Binding-site contacts:
Ligand atom N3 contacts residue LEU27 of chain 1.C at 3.6 Å.
Ligand atom O1G contacts residue ALA31 of chain 1.C at 2.9 Å (h-bond).
Ligand atom N1 contacts residue MET102 of chain 1.C at 2.9 Å (h-bond).
Ligand atom O1B contacts residue MG1 of chain 1.K at 2.1 Å.
Ligand atom PB contacts residue MG1 of chain 1.K at 3.1 Å.
Ligand atom O1B contacts residue ASN151 of chain 1.C at 3.1 Å (h-bond).
Ligand atom PA contacts residue LYS54 of chain 1.C at 3.7 Å.
Ligand atom O3A contacts residue MG1 of chain 1.K at 3.5 Å.
Ligand atom O2A contacts residue ASP164 of chain 1.C at 2.8 Å (salt-bridge).
Ligand atom C6 contacts residue ALA52 of chain 1.C at 3.7 Å (hydrophobic).
Ligand atom C5' contacts residue GLY28 of chain 1.C at 3.5 Å.
Ligand atom O3G contacts residue ASP146 of chain 1.C at 2.5 Å (salt-bridge).
Ligand atom N6 contacts residue GLN100 of chain 1.C at 2.9 Å (h-bond).
Ligand atom O2' contacts residue CYS106 of chain 1.C at 3.4 Å.
Ligand atom N3B contacts residue ARG150 of chain 1.C at 3.4 Å.
Ligand atom O1A contacts residue SER29 of chain 1.C at 3.7 Å.
Ligand atom O3A contacts residue GLY30 of chain 1.C at 3.2 Å.
Ligand atom O1A contacts residue GLY30 of chain 1.C at 3.1 Å (h-bond).
Ligand atom O2G contacts residue ASN151 of chain 1.C at 3.1 Å (h-bond).
Ligand atom PA contacts residue MG1 of chain 1.K at 3.2 Å.
Ligand atom O1A contacts residue VAL35 of chain 1.C at 3.5 Å.
Ligand atom O2G contacts residue ASP164 of chain 1.C at 3.0 Å (salt-bridge).
Ligand atom O3G contacts residue ARG150 of chain 1.C at 2.9 Å (salt-bridge).
Ligand atom N6 contacts residue LEU153 of chain 1.C at 3.6 Å.
Ligand atom O3G contacts residue ASN151 of chain 1.C at 3.2 Å (h-bond).
Ligand atom PG contacts residue ASP146 of chain 1.C at 3.5 Å.
Ligand atom O2A contacts residue MG1 of chain 1.K at 2.0 Å.
Ligand atom O2A contacts residue LYS54 of chain 1.C at 2.7 Å (salt-bridge).
Ligand atom C5' contacts residue VAL35 of chain 1.C at 3.5 Å (hydrophobic).
Ligand atom N6 contacts residue MET99 of chain 1.C at 3.5 Å (h-bond).
Ligand atom C2 contacts residue MET102 of chain 1.C at 3.4 Å (hydrophobic).
Ligand atom N6 contacts residue ALA52 of chain 1.C at 3.5 Å.
Ligand atom PG contacts residue MG1 of chain 1.K at 3.4 Å.
Ligand atom O2G contacts residue MG1 of chain 1.K at 2.0 Å.
Ligand atom O5' contacts residue VAL35 of chain 1.C at 3.5 Å.
Ligand atom O4' contacts residue VAL35 of chain 1.C at 3.4 Å.
Ligand atom O1A contacts residue LYS54 of chain 1.C at 3.5 Å.
Ligand atom N3B contacts residue MG1 of chain 1.K at 3.7 Å.
Ligand atom O1B contacts residue ARG150 of chain 1.C at 3.6 Å.
Ligand atom N7 contacts residue VNS1 of chain 1.M at 3.6 Å.

A small-molecule ligand and the protein it binds are described below.
Small molecule (SMILES): Nc1ncnc2c1ncn2[C@@H]1O[C@H](CO[P](=O)(O)O[P](=O)(O)NP(=O)(O)O)[C@@H](O)[C@H]1O

Sequence of chain 1.C:
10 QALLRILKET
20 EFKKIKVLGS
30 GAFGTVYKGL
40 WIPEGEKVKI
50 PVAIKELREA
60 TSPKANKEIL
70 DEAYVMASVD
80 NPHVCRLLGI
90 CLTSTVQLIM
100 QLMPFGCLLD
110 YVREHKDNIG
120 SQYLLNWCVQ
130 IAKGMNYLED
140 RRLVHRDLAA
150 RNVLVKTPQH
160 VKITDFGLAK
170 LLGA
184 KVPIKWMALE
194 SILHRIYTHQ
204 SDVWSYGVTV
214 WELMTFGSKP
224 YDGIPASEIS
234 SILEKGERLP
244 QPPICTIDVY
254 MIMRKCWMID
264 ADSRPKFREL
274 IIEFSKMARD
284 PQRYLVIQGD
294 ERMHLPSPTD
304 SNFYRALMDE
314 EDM